A small-molecule ligand and the protein it binds are described below.
Small molecule (SMILES): CC1(C)CO[C@H](c2ccccc2Cl)CN1

Binding-site contacts:
Ligand atom C03 contacts residue SO41 of chain 1.G at 3.2 Å.
Ligand atom C15 contacts residue TRP102 of chain 1.A at 3.7 Å (hydrophobic).
Ligand atom C15 contacts residue ASN41 of chain 1.A at 3.7 Å.
Ligand atom C10 contacts residue SER109 of chain 1.A at 4.0 Å.
Ligand atom N04 contacts residue SER52 of chain 1.A at 3.8 Å.
Ligand atom C10 contacts residue MET112 of chain 1.A at 3.9 Å (hydrophobic).
Ligand atom C09 contacts residue SER109 of chain 1.A at 3.3 Å.
Ligand atom N04 contacts residue SO41 of chain 1.G at 2.9 Å (h-bond).
Ligand atom C15 contacts residue SO41 of chain 1.G at 3.2 Å.
Ligand atom C12 contacts residue PRO105 of chain 1.A at 3.7 Å (hydrophobic).
Ligand atom C07 contacts residue LEU113 of chain 1.A at 3.9 Å (hydrophobic).
Ligand atom C08 contacts residue PRO105 of chain 1.A at 4.0 Å (hydrophobic).
Ligand atom O14 contacts residue SO41 of chain 1.G at 3.6 Å.
Ligand atom C05 contacts residue LEU113 of chain 1.A at 3.7 Å (hydrophobic).
Ligand atom C06 contacts residue SO41 of chain 1.G at 3.1 Å.
Ligand atom C10 contacts residue MET108 of chain 1.A at 3.4 Å (hydrophobic).
Ligand atom CL1 contacts residue PRO105 of chain 1.A at 3.7 Å.
Ligand atom C06 contacts residue LEU113 of chain 1.A at 4.1 Å (hydrophobic).
Ligand atom C03 contacts residue TRP51 of chain 1.A at 3.7 Å (hydrophobic).
Ligand atom C09 contacts residue LEU113 of chain 1.A at 3.9 Å (hydrophobic).
Ligand atom C01 contacts residue TRP102 of chain 1.A at 3.8 Å (hydrophobic).
Ligand atom C11 contacts residue PRO105 of chain 1.A at 4.1 Å (hydrophobic).
Ligand atom O14 contacts residue LEU113 of chain 1.A at 4.0 Å.
Ligand atom C10 contacts residue LEU54 of chain 1.A at 4.1 Å (hydrophobic).
Ligand atom C03 contacts residue ASN41 of chain 1.A at 3.5 Å.
Ligand atom C03 contacts residue TRP102 of chain 1.A at 3.7 Å (hydrophobic).
Ligand atom C09 contacts residue MET112 of chain 1.A at 4.0 Å (hydrophobic).
Ligand atom C11 contacts residue LEU54 of chain 1.A at 4.0 Å (hydrophobic).
Ligand atom C11 contacts residue MET108 of chain 1.A at 3.9 Å (hydrophobic).
Ligand atom C09 contacts residue MET108 of chain 1.A at 3.9 Å (hydrophobic).
Ligand atom C02 contacts residue SER52 of chain 1.A at 3.9 Å.
Ligand atom C08 contacts residue LEU113 of chain 1.A at 3.5 Å (hydrophobic).
Ligand atom C15 contacts residue VAL103 of chain 1.A at 4.0 Å (hydrophobic).
Ligand atom C02 contacts residue SO41 of chain 1.G at 3.4 Å.
Ligand atom C01 contacts residue SER52 of chain 1.A at 3.2 Å.
Ligand atom C01 contacts residue LEU113 of chain 1.A at 3.6 Å (hydrophobic).
Ligand atom C07 contacts residue PRO105 of chain 1.A at 3.6 Å (hydrophobic).
Ligand atom C05 contacts residue SO41 of chain 1.G at 3.2 Å.
Ligand atom C06 contacts residue PRO105 of chain 1.A at 4.0 Å (hydrophobic).
Ligand atom C03 contacts residue SER52 of chain 1.A at 4.1 Å.

Sequence of chain 1.A:
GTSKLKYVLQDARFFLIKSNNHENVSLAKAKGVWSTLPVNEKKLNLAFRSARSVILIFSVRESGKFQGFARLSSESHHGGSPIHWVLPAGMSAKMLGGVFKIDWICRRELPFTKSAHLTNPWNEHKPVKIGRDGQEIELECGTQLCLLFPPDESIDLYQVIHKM